Binding-site contacts:
Ligand atom C6 contacts residue ASN301 of chain 1.B at 3.7 Å.
Ligand atom C1 contacts residue ASN301 of chain 1.B at 3.5 Å.
Ligand atom O6 contacts residue ASN298 of chain 1.B at 4.5 Å.
Ligand atom C4 contacts residue ASN298 of chain 1.B at 4.1 Å.
Ligand atom O6 contacts residue MET292 of chain 1.B at 4.2 Å.
Ligand atom O6 contacts residue ASN301 of chain 1.B at 3.2 Å (h-bond).
Ligand atom O6 contacts residue PRO294 of chain 1.B at 4.2 Å.
Ligand atom C3 contacts residue ASN298 of chain 1.B at 3.8 Å.
Ligand atom O5 contacts residue ASN298 of chain 1.B at 2.3 Å (h-bond).
Ligand atom C5 contacts residue ASN298 of chain 1.B at 3.7 Å.
Ligand atom N2 contacts residue ASN298 of chain 1.B at 3.0 Å (h-bond).
Ligand atom C8 contacts residue GLU299 of chain 1.B at 3.7 Å.
Ligand atom C1 contacts residue ASN298 of chain 1.B at 1.4 Å.
Ligand atom N2 contacts residue THR300 of chain 1.B at 4.3 Å.
Ligand atom O7 contacts residue ASN298 of chain 1.B at 3.1 Å (h-bond).
Ligand atom C5 contacts residue ASN301 of chain 1.B at 3.5 Å.
Ligand atom C8 contacts residue ASN298 of chain 1.B at 4.4 Å.
Ligand atom C7 contacts residue ASN298 of chain 1.B at 3.2 Å.
Ligand atom O6 contacts residue TYR293 of chain 1.B at 4.0 Å.
Ligand atom C1 contacts residue ASP295 of chain 1.B at 4.2 Å.
Ligand atom O5 contacts residue ASP295 of chain 1.B at 4.0 Å.
Ligand atom O6 contacts residue ASP295 of chain 1.B at 3.6 Å.
Ligand atom C2 contacts residue ASN298 of chain 1.B at 2.4 Å.
Ligand atom O5 contacts residue ASN301 of chain 1.B at 3.0 Å (h-bond).

Sequence of chain 1.B:
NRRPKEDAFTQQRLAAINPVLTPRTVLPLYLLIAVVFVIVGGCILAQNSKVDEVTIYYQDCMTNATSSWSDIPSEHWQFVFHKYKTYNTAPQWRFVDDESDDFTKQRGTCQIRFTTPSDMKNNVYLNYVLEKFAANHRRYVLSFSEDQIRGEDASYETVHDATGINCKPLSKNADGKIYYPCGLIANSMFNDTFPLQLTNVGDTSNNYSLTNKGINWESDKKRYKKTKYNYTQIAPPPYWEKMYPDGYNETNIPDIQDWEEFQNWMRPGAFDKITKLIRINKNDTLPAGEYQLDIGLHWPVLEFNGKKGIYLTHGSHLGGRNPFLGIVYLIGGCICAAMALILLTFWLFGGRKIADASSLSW

The protein below binds the small molecule below.
Small molecule (SMILES): CC(=O)N[C@H]1[C@H](O[C@H]2[C@H](O)[C@@H](NC(C)=O)CO[C@@H]2CO)O[C@H](CO)[C@@H](O)[C@@H]1O